Sequence of chain 2.A:
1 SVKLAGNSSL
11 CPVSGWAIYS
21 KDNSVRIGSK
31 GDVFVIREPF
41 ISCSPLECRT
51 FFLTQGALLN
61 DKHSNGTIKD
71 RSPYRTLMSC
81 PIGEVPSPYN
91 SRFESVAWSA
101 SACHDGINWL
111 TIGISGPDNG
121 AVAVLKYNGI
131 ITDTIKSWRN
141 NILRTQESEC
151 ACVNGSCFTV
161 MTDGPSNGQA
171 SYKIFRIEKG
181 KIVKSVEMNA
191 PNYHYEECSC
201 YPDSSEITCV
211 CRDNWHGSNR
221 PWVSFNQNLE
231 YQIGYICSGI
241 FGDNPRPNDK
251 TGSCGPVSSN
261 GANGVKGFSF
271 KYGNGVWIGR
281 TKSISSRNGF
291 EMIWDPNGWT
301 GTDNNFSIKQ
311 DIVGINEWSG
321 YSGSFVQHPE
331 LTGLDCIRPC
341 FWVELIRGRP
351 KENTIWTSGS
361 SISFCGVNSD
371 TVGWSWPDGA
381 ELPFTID

Binding-site contacts:
Ligand atom C4 contacts residue ASN7 of chain 2.A at 4.3 Å.
Ligand atom C2 contacts residue ASN7 of chain 2.A at 2.5 Å.
Ligand atom N2 contacts residue SER8 of chain 2.A at 4.4 Å.
Ligand atom C7 contacts residue ASN7 of chain 2.A at 3.7 Å.
Ligand atom C8 contacts residue SER9 of chain 2.A at 4.5 Å.
Ligand atom N2 contacts residue ASN7 of chain 2.A at 3.2 Å (h-bond).
Ligand atom C5 contacts residue ASN7 of chain 2.A at 3.6 Å.
Ligand atom C8 contacts residue ASN7 of chain 2.A at 4.4 Å.
Ligand atom C7 contacts residue SER8 of chain 2.A at 4.2 Å.
Ligand atom C3 contacts residue ASN7 of chain 2.A at 3.8 Å.
Ligand atom C1 contacts residue ASN7 of chain 2.A at 1.4 Å.
Ligand atom O5 contacts residue ASN7 of chain 2.A at 2.3 Å (h-bond).
Ligand atom C8 contacts residue SER8 of chain 2.A at 3.8 Å.
Ligand atom O7 contacts residue ASN7 of chain 2.A at 3.7 Å.

The small molecule below binds the protein below.
Small molecule (SMILES): CC(=O)N[C@@H]1[C@@H](O)[C@H](O)[C@@H](CO)O[C@H]1O